The small molecule below binds the protein below.
Small molecule (SMILES): O=C(CO)[C@@H](O)[C@H](O)[C@H](O)COP(=O)(O)O

Sequence of chain 1.B:
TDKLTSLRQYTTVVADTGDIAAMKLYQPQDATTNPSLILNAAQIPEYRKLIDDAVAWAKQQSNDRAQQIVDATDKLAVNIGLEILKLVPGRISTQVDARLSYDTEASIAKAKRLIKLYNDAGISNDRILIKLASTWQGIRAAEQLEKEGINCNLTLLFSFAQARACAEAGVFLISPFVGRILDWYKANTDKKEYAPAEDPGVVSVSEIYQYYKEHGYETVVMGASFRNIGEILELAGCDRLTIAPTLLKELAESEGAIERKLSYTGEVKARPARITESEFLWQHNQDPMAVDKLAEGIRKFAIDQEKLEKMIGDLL

Binding-site contacts:
Ligand atom C5 contacts residue ASP37 of chain 1.B at 2.9 Å.
Ligand atom C3 contacts residue ASP37 of chain 1.B at 3.3 Å.
Ligand atom O1 contacts residue SER196 of chain 1.B at 2.6 Å (h-bond).
Ligand atom O1 contacts residue LYS152 of chain 1.B at 2.8 Å.
Ligand atom C5 contacts residue ASN55 of chain 1.B at 3.8 Å.
Ligand atom O3 contacts residue LYS152 of chain 1.B at 2.7 Å (salt-bridge).
Ligand atom O3P contacts residue SER246 of chain 1.B at 2.6 Å (h-bond).
Ligand atom O3 contacts residue THR53 of chain 1.B at 3.7 Å.
Ligand atom C6 contacts residue PHE198 of chain 1.B at 3.8 Å (hydrophobic).
Ligand atom O5 contacts residue SER246 of chain 1.B at 3.3 Å (h-bond).
Ligand atom O4 contacts residue LYS152 of chain 1.B at 3.6 Å (salt-bridge).
Ligand atom O4 contacts residue ASN55 of chain 1.B at 2.8 Å (h-bond).
Ligand atom O3P contacts residue ARG201 of chain 1.B at 2.9 Å (salt-bridge).
Ligand atom O3 contacts residue ASN55 of chain 1.B at 3.0 Å (h-bond).
Ligand atom P contacts residue ARG201 of chain 1.B at 3.7 Å.
Ligand atom O3 contacts residue THR54 of chain 1.B at 3.6 Å.
Ligand atom O6 contacts residue SER246 of chain 1.B at 3.7 Å.
Ligand atom O5 contacts residue ASP37 of chain 1.B at 2.3 Å (salt-bridge).
Ligand atom O5 contacts residue ALA245 of chain 1.B at 3.8 Å.
Ligand atom C1 contacts residue THR176 of chain 1.B at 3.8 Å.
Ligand atom P contacts residue SER246 of chain 1.B at 3.8 Å.
Ligand atom O4 contacts residue PHE198 of chain 1.B at 3.8 Å.
Ligand atom O3 contacts residue ASP37 of chain 1.B at 2.7 Å (salt-bridge).
Ligand atom C1 contacts residue ALA245 of chain 1.B at 3.9 Å (hydrophobic).
Ligand atom O1 contacts residue MET243 of chain 1.B at 3.4 Å.
Ligand atom C4 contacts residue PHE198 of chain 1.B at 3.8 Å (hydrophobic).
Ligand atom C4 contacts residue ASN55 of chain 1.B at 3.6 Å.
Ligand atom O3P contacts residue ARG248 of chain 1.B at 3.4 Å (salt-bridge).
Ligand atom C2 contacts residue LYS152 of chain 1.B at 1.3 Å.
Ligand atom C4 contacts residue LYS152 of chain 1.B at 3.5 Å.
Ligand atom C3 contacts residue LYS152 of chain 1.B at 2.5 Å.
Ligand atom O3 contacts residue LEU58 of chain 1.B at 3.9 Å.
Ligand atom O1 contacts residue THR53 of chain 1.B at 3.7 Å.
Ligand atom O1 contacts residue ASN174 of chain 1.B at 3.1 Å (h-bond).
Ligand atom O1P contacts residue ARG248 of chain 1.B at 3.1 Å (salt-bridge).
Ligand atom C1 contacts residue SER196 of chain 1.B at 3.5 Å.
Ligand atom O2P contacts residue ARG201 of chain 1.B at 2.8 Å (salt-bridge).
Ligand atom C3 contacts residue THR53 of chain 1.B at 3.9 Å.
Ligand atom O4 contacts residue PHE322 of chain 1.B at 3.7 Å.
Ligand atom C1 contacts residue LYS152 of chain 1.B at 2.4 Å.